Binding-site contacts:
Ligand atom C5 contacts residue THR82 of chain 1.B at 4.2 Å.
Ligand atom C8 contacts residue ASN208 of chain 1.B at 4.0 Å.
Ligand atom C2 contacts residue ASN208 of chain 1.B at 2.4 Å.
Ligand atom C6 contacts residue THR210 of chain 1.B at 4.5 Å.
Ligand atom C6 contacts residue THR82 of chain 1.B at 4.0 Å.
Ligand atom O6 contacts residue THR210 of chain 1.B at 3.2 Å (h-bond).
Ligand atom C1 contacts residue THR82 of chain 1.B at 3.8 Å.
Ligand atom O6 contacts residue THR82 of chain 1.B at 3.3 Å.
Ligand atom N2 contacts residue ASN208 of chain 1.B at 2.9 Å (h-bond).
Ligand atom O5 contacts residue THR82 of chain 1.B at 3.4 Å.
Ligand atom O7 contacts residue ASN208 of chain 1.B at 3.1 Å (h-bond).
Ligand atom C1 contacts residue ASN208 of chain 1.B at 1.4 Å.
Ligand atom C4 contacts residue ASN208 of chain 1.B at 4.2 Å.
Ligand atom C3 contacts residue ASN208 of chain 1.B at 3.8 Å.
Ligand atom C5 contacts residue ASN208 of chain 1.B at 3.7 Å.
Ligand atom O5 contacts residue ASN208 of chain 1.B at 2.4 Å (h-bond).
Ligand atom O5 contacts residue THR210 of chain 1.B at 4.0 Å.
Ligand atom C7 contacts residue ASN208 of chain 1.B at 3.2 Å.
Ligand atom C1 contacts residue THR210 of chain 1.B at 4.0 Å.
Ligand atom C5 contacts residue THR210 of chain 1.B at 3.9 Å.

Sequence of chain 1.B:
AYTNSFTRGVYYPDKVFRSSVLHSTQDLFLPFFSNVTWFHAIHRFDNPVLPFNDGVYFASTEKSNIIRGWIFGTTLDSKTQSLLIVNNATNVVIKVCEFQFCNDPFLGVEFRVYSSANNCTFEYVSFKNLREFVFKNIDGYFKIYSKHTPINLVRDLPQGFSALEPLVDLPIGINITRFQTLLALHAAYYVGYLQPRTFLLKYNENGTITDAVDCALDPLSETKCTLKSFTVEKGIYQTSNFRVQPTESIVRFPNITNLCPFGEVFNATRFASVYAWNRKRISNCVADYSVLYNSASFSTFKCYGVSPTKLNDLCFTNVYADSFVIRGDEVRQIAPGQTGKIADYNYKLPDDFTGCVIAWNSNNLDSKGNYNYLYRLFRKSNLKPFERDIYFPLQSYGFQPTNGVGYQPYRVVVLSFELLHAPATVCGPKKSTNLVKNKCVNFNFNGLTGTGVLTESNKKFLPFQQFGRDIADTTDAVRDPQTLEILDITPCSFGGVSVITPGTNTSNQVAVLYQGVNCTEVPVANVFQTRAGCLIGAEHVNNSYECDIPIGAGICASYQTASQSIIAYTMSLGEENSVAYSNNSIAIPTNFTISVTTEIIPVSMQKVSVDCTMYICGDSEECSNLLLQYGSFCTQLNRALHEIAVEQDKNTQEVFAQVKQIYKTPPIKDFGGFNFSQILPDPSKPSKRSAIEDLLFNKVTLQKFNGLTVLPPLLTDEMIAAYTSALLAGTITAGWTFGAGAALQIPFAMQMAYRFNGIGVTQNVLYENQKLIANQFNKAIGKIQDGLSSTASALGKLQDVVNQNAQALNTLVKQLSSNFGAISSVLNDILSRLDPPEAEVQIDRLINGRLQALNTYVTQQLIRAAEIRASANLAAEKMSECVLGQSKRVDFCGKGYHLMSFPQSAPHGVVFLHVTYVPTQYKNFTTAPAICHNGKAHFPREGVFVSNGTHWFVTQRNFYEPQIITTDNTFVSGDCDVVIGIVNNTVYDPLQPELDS

This protein binds this small molecule.
Small molecule (SMILES): CC(=O)N[C@@H]1[C@@H](O)[C@H](O)[C@@H](CO)O[C@H]1O